Sequence of chain 1.B:
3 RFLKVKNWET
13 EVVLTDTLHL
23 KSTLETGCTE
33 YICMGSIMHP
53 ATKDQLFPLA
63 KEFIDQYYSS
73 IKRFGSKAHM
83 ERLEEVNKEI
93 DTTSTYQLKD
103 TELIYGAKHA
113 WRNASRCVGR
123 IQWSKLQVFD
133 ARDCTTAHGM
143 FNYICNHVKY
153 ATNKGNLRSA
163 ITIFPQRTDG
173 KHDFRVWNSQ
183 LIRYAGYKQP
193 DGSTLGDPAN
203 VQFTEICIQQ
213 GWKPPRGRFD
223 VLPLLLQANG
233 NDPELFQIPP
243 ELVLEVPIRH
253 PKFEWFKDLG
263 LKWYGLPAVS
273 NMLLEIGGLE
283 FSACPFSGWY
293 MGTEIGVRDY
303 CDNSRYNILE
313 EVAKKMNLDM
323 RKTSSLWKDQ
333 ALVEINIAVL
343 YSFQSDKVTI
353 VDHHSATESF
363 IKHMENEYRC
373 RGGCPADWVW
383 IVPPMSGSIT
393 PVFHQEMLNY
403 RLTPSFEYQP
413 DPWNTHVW

A protein and the small-molecule ligand that binds it are described below.
Small molecule (SMILES): CN(C)c1ccc(CNCc2ccc3ccc(N)nc3c2)cc1

Binding-site contacts:
Ligand atom C09 contacts residue GLU296 of chain 1.B at 3.2 Å.
Ligand atom C26 contacts residue HEM1 of chain 1.G at 3.0 Å.
Ligand atom C02 contacts residue TRP291 of chain 1.B at 3.9 Å (hydrophobic).
Ligand atom C02 contacts residue PRO269 of chain 1.B at 4.0 Å (hydrophobic).
Ligand atom C06 contacts residue PHE288 of chain 1.B at 3.9 Å (hydrophobic).
Ligand atom C04 contacts residue HEM1 of chain 1.G at 3.3 Å.
Ligand atom N01 contacts residue HEM1 of chain 1.G at 4.2 Å.
Ligand atom C02 contacts residue HEM1 of chain 1.G at 3.8 Å.
Ligand atom N02 contacts residue TYR292 of chain 1.B at 3.8 Å.
Ligand atom N01 contacts residue GLU296 of chain 1.B at 2.7 Å (salt-bridge).
Ligand atom C09 contacts residue VAL271 of chain 1.B at 4.1 Å (hydrophobic).
Ligand atom C13 contacts residue HEM1 of chain 1.G at 3.4 Å.
Ligand atom C10 contacts residue GLU296 of chain 1.B at 3.3 Å.
Ligand atom N02 contacts residue HEM1 of chain 1.G at 3.8 Å.
Ligand atom C29 contacts residue HIS41 of chain 1.B at 3.6 Å.
Ligand atom C25 contacts residue HEM1 of chain 1.G at 4.1 Å.
Ligand atom C11 contacts residue VAL271 of chain 1.B at 4.2 Å (hydrophobic).
Ligand atom N02 contacts residue GLU296 of chain 1.B at 2.9 Å (salt-bridge).
Ligand atom C26 contacts residue TYR410 of chain 1.B at 4.1 Å (hydrophobic).
Ligand atom N02 contacts residue TRP291 of chain 1.B at 2.6 Å (h-bond).
Ligand atom C06 contacts residue VAL271 of chain 1.B at 3.4 Å (hydrophobic).
Ligand atom C07 contacts residue VAL271 of chain 1.B at 3.2 Å (hydrophobic).
Ligand atom N12 contacts residue HEM1 of chain 1.G at 3.1 Å (h-bond).
Ligand atom C05 contacts residue VAL271 of chain 1.B at 4.0 Å (hydrophobic).
Ligand atom C05 contacts residue HEM1 of chain 1.G at 3.8 Å.
Ligand atom C04 contacts residue PHE288 of chain 1.B at 4.2 Å (hydrophobic).
Ligand atom C09 contacts residue HEM1 of chain 1.G at 3.4 Å.
Ligand atom C11 contacts residue HEM1 of chain 1.G at 3.0 Å.
Ligand atom C21 contacts residue HEM1 of chain 1.G at 3.6 Å.
Ligand atom C07 contacts residue HEM1 of chain 1.G at 3.7 Å.
Ligand atom C06 contacts residue HEM1 of chain 1.G at 3.4 Å.
Ligand atom C03 contacts residue HEM1 of chain 1.G at 3.0 Å.
Ligand atom C10 contacts residue HEM1 of chain 1.G at 4.0 Å.
Ligand atom C29 contacts residue TRP10 of chain 1.A at 3.7 Å (hydrophobic).
Ligand atom C02 contacts residue GLU296 of chain 1.B at 3.5 Å.
Ligand atom N01 contacts residue PRO269 of chain 1.B at 4.2 Å.
Ligand atom C29 contacts residue MET40 of chain 1.B at 3.6 Å (hydrophobic).
Ligand atom C08 contacts residue HEM1 of chain 1.G at 3.4 Å.
Ligand atom N02 contacts residue PRO269 of chain 1.B at 3.4 Å.
Ligand atom C08 contacts residue VAL271 of chain 1.B at 3.6 Å (hydrophobic).

Sequence of chain 1.A:
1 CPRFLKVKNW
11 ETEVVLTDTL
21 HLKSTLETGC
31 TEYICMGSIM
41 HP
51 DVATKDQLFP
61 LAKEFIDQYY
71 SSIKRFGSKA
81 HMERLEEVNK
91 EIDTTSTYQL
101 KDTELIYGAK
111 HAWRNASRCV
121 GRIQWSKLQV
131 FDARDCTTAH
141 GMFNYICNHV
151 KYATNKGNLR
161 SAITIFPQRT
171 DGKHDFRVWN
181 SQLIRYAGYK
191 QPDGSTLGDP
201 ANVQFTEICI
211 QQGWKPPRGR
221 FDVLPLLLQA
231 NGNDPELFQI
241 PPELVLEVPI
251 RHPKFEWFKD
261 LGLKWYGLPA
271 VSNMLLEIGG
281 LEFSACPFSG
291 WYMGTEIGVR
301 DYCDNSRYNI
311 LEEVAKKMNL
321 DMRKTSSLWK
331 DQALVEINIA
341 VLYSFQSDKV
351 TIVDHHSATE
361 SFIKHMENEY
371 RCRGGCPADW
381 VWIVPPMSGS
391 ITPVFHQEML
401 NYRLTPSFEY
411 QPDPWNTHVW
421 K